Binding-site contacts:
Ligand atom C5 contacts residue ASN315 of chain 30.H at 3.7 Å.
Ligand atom C1 contacts residue ASN315 of chain 30.H at 1.4 Å.
Ligand atom C2 contacts residue ASN315 of chain 30.H at 2.5 Å.
Ligand atom O5 contacts residue THR313 of chain 30.H at 4.3 Å.
Ligand atom C7 contacts residue ASN315 of chain 30.H at 3.3 Å.
Ligand atom C1 contacts residue VAL314 of chain 30.H at 4.4 Å (hydrophobic).
Ligand atom O7 contacts residue ASN315 of chain 30.H at 4.2 Å.
Ligand atom O5 contacts residue VAL314 of chain 30.H at 3.8 Å.
Ligand atom O5 contacts residue ASN315 of chain 30.H at 2.4 Å (h-bond).
Ligand atom C8 contacts residue ASN315 of chain 30.H at 3.5 Å.
Ligand atom C6 contacts residue ASN315 of chain 30.H at 4.5 Å.
Ligand atom C8 contacts residue ILE281 of chain 30.H at 4.5 Å (hydrophobic).
Ligand atom C4 contacts residue ASN315 of chain 30.H at 4.3 Å.
Ligand atom C6 contacts residue THR313 of chain 30.H at 4.5 Å.
Ligand atom C3 contacts residue ASN315 of chain 30.H at 3.8 Å.
Ligand atom N2 contacts residue ASN315 of chain 30.H at 2.8 Å (h-bond).

Sequence of chain 30.H:
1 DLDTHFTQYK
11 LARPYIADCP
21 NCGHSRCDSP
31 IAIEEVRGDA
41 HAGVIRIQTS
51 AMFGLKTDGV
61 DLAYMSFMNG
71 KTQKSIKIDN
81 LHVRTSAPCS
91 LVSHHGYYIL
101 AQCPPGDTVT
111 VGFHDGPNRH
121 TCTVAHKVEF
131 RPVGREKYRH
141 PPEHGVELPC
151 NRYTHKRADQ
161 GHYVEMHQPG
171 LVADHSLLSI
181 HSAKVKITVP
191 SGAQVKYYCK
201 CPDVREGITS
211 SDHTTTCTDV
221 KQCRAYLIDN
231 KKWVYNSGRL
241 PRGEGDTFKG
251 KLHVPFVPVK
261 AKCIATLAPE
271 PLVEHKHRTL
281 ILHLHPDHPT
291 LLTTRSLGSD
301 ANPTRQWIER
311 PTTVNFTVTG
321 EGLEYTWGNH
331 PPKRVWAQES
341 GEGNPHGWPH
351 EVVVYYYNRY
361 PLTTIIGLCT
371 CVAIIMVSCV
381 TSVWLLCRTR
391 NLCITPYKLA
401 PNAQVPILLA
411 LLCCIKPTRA

The protein below binds the small molecule below.
Small molecule (SMILES): CC(=O)N[C@@H]1[C@@H](O)[C@H](O)[C@@H](CO)O[C@H]1O